This small molecule binds to this protein.
Small molecule (SMILES): CC(=O)N[C@H]1[C@H](O[C@H]2[C@H](O)[C@@H](NC(C)=O)CO[C@@H]2CO)O[C@H](CO)[C@@H](O[C@@H]2O[C@H](CO)[C@@H](O)[C@H](O)[C@@H]2O)[C@@H]1O

Binding-site contacts:
Ligand atom C8 contacts residue GLN1040 of chain 1.B at 4.5 Å.
Ligand atom C6 contacts residue GLN895 of chain 1.B at 3.3 Å.
Ligand atom O5 contacts residue ASN686 of chain 1.B at 2.5 Å (h-bond).
Ligand atom O6 contacts residue PHE687 of chain 1.B at 4.4 Å.
Ligand atom O7 contacts residue ASN686 of chain 1.B at 3.7 Å.
Ligand atom C8 contacts residue ASN686 of chain 1.B at 4.4 Å.
Ligand atom C2 contacts residue ASN686 of chain 1.B at 2.4 Å.
Ligand atom C2 contacts residue GLN891 of chain 1.B at 4.1 Å.
Ligand atom C2 contacts residue GLN1040 of chain 1.B at 4.4 Å.
Ligand atom C7 contacts residue ASN686 of chain 1.B at 3.4 Å.
Ligand atom C1 contacts residue ASN686 of chain 1.B at 1.4 Å.
Ligand atom O6 contacts residue GLN895 of chain 1.B at 3.2 Å (h-bond).
Ligand atom O4 contacts residue GLN891 of chain 1.B at 3.6 Å.
Ligand atom C7 contacts residue GLN1040 of chain 1.B at 3.8 Å.
Ligand atom C5 contacts residue ASN686 of chain 1.B at 3.7 Å.
Ligand atom C8 contacts residue GLN895 of chain 1.B at 3.7 Å.
Ligand atom C1 contacts residue GLN1040 of chain 1.B at 4.3 Å.
Ligand atom C4 contacts residue ASN686 of chain 1.B at 4.3 Å.
Ligand atom N2 contacts residue ASN686 of chain 1.B at 2.8 Å (h-bond).
Ligand atom C5 contacts residue GLN891 of chain 1.B at 4.3 Å.
Ligand atom O7 contacts residue GLN1040 of chain 1.B at 3.2 Å (h-bond).
Ligand atom O7 contacts residue GLN891 of chain 1.B at 4.0 Å.
Ligand atom N2 contacts residue GLN1040 of chain 1.B at 4.3 Å.
Ligand atom C3 contacts residue ASN686 of chain 1.B at 3.7 Å.

Sequence of chain 1.B:
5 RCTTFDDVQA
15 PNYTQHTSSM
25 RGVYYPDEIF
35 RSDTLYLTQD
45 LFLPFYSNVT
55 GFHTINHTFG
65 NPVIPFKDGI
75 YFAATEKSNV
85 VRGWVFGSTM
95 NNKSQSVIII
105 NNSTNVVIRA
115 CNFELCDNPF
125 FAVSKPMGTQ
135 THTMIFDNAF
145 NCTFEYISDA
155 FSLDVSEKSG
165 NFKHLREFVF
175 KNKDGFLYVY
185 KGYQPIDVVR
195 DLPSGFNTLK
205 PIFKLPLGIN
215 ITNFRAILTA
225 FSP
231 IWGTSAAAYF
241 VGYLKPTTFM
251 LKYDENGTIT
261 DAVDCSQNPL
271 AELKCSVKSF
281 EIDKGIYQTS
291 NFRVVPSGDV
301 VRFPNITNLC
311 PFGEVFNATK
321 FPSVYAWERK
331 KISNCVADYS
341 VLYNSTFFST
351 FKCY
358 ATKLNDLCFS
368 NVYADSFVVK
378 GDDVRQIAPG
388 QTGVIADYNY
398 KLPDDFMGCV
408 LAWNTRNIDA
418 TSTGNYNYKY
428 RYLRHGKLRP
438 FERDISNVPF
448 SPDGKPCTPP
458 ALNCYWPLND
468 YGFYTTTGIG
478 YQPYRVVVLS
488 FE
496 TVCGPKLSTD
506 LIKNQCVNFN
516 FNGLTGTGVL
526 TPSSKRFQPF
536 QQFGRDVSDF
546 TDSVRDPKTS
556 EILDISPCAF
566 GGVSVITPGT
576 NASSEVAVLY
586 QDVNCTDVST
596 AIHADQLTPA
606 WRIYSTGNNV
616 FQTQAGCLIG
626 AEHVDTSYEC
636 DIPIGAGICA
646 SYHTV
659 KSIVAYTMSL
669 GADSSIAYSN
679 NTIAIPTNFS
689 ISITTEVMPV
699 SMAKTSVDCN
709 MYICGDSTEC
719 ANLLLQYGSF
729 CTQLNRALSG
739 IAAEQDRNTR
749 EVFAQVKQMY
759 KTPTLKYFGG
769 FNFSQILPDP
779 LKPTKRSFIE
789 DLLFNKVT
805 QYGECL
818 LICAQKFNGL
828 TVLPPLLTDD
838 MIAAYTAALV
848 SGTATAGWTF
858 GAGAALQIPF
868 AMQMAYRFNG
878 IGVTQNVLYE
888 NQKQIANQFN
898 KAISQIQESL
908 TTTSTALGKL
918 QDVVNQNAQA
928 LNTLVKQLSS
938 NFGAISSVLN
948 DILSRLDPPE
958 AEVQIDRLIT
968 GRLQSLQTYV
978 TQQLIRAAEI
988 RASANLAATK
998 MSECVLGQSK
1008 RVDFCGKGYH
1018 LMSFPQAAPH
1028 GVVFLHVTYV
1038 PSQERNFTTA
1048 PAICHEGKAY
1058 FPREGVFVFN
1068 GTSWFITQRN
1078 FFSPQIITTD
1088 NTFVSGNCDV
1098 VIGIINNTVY